The protein below binds the small molecule below.
Small molecule (SMILES): CC(=O)N[C@H]1[C@H](O[C@H]2[C@H](O)[C@@H](NC(C)=O)CO[C@@H]2CO)O[C@H](CO)[C@@H](O)[C@@H]1O

Sequence of chain 1.J:
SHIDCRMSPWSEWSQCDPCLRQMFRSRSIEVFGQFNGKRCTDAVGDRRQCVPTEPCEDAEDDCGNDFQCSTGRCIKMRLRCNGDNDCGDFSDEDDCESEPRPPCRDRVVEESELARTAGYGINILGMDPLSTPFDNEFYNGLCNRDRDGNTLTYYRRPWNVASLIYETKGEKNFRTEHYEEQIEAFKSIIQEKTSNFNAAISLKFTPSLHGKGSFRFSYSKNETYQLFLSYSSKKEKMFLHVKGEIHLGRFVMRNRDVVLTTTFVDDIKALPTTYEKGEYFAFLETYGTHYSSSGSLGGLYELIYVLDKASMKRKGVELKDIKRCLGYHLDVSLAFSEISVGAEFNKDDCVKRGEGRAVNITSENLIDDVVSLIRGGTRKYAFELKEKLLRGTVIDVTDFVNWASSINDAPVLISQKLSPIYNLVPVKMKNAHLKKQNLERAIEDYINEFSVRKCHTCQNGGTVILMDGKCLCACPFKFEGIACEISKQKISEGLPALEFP

Binding-site contacts:
Ligand atom C8 contacts residue LYS347 of chain 1.I at 4.0 Å.
Ligand atom O6 contacts residue GLU201 of chain 1.J at 3.6 Å.
Ligand atom C8 contacts residue ARG348 of chain 1.I at 3.2 Å.
Ligand atom C8 contacts residue LYS349 of chain 1.I at 3.5 Å.
Ligand atom C5 contacts residue ASN394 of chain 1.I at 3.6 Å.
Ligand atom C1 contacts residue ASN394 of chain 1.I at 1.4 Å.
Ligand atom O7 contacts residue ILE395 of chain 1.I at 4.0 Å.
Ligand atom N2 contacts residue ASN394 of chain 1.I at 3.0 Å (h-bond).
Ligand atom C7 contacts residue THR396 of chain 1.I at 4.2 Å.
Ligand atom C5 contacts residue GLU201 of chain 1.J at 3.5 Å.
Ligand atom O7 contacts residue LYS349 of chain 1.I at 3.5 Å (salt-bridge).
Ligand atom O5 contacts residue GLU201 of chain 1.J at 3.1 Å (salt-bridge).
Ligand atom C3 contacts residue ASN394 of chain 1.I at 3.8 Å.
Ligand atom C7 contacts residue ILE395 of chain 1.I at 4.4 Å (hydrophobic).
Ligand atom C7 contacts residue ARG348 of chain 1.I at 4.2 Å.
Ligand atom C6 contacts residue GLU201 of chain 1.J at 3.3 Å.
Ligand atom O5 contacts residue ASN394 of chain 1.I at 2.3 Å (h-bond).
Ligand atom C7 contacts residue ASN394 of chain 1.I at 3.8 Å.
Ligand atom O7 contacts residue THR396 of chain 1.I at 3.2 Å (h-bond).
Ligand atom O6 contacts residue GLN199 of chain 1.J at 4.1 Å.
Ligand atom C1 contacts residue GLU201 of chain 1.J at 4.0 Å.
Ligand atom C8 contacts residue ILE395 of chain 1.I at 4.2 Å (hydrophobic).
Ligand atom C4 contacts residue ASN394 of chain 1.I at 4.1 Å.
Ligand atom O7 contacts residue ASN394 of chain 1.I at 4.0 Å.
Ligand atom C2 contacts residue LYS349 of chain 1.I at 4.1 Å.
Ligand atom C7 contacts residue LYS349 of chain 1.I at 4.2 Å.
Ligand atom C2 contacts residue ASN394 of chain 1.I at 2.4 Å.
Ligand atom N2 contacts residue LYS349 of chain 1.I at 3.5 Å.

Sequence of chain 1.I:
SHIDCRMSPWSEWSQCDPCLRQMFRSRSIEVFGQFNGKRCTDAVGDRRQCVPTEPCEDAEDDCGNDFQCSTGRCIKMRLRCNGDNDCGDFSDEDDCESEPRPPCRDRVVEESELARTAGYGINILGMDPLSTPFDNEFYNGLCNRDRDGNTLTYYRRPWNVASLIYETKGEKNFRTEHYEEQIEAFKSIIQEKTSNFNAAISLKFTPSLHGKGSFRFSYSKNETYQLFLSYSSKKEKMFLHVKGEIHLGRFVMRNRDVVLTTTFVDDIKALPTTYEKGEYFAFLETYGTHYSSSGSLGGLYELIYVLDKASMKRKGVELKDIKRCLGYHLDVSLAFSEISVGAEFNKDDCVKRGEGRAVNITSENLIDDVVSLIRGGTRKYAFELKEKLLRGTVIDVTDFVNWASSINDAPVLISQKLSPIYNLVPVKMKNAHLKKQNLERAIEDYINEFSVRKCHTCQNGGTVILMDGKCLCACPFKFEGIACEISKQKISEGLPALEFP